Sequence of chain 1.B:
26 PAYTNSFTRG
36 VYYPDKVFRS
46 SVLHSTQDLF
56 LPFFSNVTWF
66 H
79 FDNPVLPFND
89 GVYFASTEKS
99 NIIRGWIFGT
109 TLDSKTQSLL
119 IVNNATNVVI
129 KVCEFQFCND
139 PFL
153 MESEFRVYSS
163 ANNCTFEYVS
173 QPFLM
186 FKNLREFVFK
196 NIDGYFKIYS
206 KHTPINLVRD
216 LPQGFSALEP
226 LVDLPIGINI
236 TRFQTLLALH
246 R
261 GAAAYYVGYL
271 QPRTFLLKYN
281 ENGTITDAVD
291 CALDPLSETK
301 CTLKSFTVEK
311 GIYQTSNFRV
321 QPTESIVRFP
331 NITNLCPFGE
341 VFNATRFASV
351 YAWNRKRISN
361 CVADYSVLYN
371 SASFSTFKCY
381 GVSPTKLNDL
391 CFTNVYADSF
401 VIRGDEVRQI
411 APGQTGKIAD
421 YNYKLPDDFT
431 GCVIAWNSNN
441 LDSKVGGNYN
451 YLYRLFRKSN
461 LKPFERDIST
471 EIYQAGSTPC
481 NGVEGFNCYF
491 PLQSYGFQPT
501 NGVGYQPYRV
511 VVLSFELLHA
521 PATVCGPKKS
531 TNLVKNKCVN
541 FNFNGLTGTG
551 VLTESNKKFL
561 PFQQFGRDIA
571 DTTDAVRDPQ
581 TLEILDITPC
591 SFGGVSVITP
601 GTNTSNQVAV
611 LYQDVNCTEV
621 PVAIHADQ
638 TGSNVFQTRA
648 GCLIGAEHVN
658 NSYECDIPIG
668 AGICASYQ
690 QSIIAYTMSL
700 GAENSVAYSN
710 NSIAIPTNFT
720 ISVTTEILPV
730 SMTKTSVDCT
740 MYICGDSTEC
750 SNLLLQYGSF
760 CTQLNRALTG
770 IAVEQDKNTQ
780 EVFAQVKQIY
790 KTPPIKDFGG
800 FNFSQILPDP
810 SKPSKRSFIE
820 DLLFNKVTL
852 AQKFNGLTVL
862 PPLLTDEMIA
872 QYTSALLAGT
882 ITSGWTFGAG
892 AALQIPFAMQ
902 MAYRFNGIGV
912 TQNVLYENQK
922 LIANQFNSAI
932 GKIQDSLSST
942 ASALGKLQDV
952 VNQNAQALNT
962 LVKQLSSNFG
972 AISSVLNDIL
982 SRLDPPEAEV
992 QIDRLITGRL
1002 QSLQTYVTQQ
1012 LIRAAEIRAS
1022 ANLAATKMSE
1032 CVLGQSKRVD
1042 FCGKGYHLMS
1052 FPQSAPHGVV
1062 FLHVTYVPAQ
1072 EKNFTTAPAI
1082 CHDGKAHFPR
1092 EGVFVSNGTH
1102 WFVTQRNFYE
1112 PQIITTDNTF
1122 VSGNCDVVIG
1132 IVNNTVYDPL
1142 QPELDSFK

A protein and the small-molecule ligand that binds it are described below.
Small molecule (SMILES): CC(=O)N[C@@H]1[C@@H](O)[C@H](O)[C@@H](CO)O[C@H]1O

Binding-site contacts:
Ligand atom C5 contacts residue ASN282 of chain 1.B at 3.6 Å.
Ligand atom C7 contacts residue ASN282 of chain 1.B at 4.0 Å.
Ligand atom N2 contacts residue ASN282 of chain 1.B at 2.9 Å (h-bond).
Ligand atom O5 contacts residue ASN282 of chain 1.B at 2.3 Å (h-bond).
Ligand atom C1 contacts residue ASN282 of chain 1.B at 1.4 Å.
Ligand atom C2 contacts residue ASN282 of chain 1.B at 2.4 Å.
Ligand atom C3 contacts residue ASN282 of chain 1.B at 3.8 Å.
Ligand atom C4 contacts residue ASN282 of chain 1.B at 4.2 Å.